A protein and the small-molecule ligand that binds it are described below.
Small molecule (SMILES): Nc1nc2c(ncn2[C@@H]2O[C@H](CO[P](=O)(O)O[P](=O)(O)NP(=O)(O)O)[C@@H](O)[C@H]2O)c(=O)[nH]1

Binding-site contacts:
Ligand atom O2G contacts residue LYS18 of chain 1.D at 2.9 Å (salt-bridge).
Ligand atom O2B contacts residue MG1 of chain 1.K at 2.1 Å.
Ligand atom O1B contacts residue GLY17 of chain 1.D at 3.2 Å (h-bond).
Ligand atom O6 contacts residue VAL208 of chain 1.D at 3.3 Å.
Ligand atom N1 contacts residue ASP153 of chain 1.D at 2.8 Å (salt-bridge).
Ligand atom O1B contacts residue LYS18 of chain 1.D at 3.0 Å (salt-bridge).
Ligand atom O1G contacts residue MG1 of chain 1.K at 2.0 Å.
Ligand atom C2 contacts residue ASP153 of chain 1.D at 3.5 Å.
Ligand atom O3G contacts residue SER14 of chain 1.D at 2.7 Å (h-bond).
Ligand atom O1A contacts residue GLY17 of chain 1.D at 3.1 Å.
Ligand atom C4 contacts residue LYS151 of chain 1.D at 3.5 Å.
Ligand atom O3G contacts residue ARG45 of chain 1.D at 3.1 Å.
Ligand atom N3B contacts residue GLY15 of chain 1.D at 3.1 Å (h-bond).
Ligand atom O2G contacts residue GLY72 of chain 1.D at 3.1 Å (h-bond).
Ligand atom O1B contacts residue GLY15 of chain 1.D at 3.5 Å (h-bond).
Ligand atom O1A contacts residue LYS18 of chain 1.D at 3.5 Å (salt-bridge).
Ligand atom O6 contacts residue GLY209 of chain 1.D at 3.0 Å (h-bond).
Ligand atom C2 contacts residue ARG224 of chain 1.D at 3.2 Å.
Ligand atom O4' contacts residue LYS151 of chain 1.D at 2.9 Å (salt-bridge).
Ligand atom C5' contacts residue ARG45 of chain 1.D at 3.6 Å.
Ligand atom N7 contacts residue THR20 of chain 1.D at 3.4 Å (h-bond).
Ligand atom N3B contacts residue ARG45 of chain 1.D at 3.5 Å (salt-bridge).
Ligand atom N1 contacts residue LYS151 of chain 1.D at 3.5 Å.
Ligand atom O1G contacts residue THR46 of chain 1.D at 2.9 Å (h-bond).
Ligand atom N2 contacts residue ARG224 of chain 1.D at 3.1 Å (salt-bridge).
Ligand atom C8 contacts residue THR20 of chain 1.D at 3.4 Å.
Ligand atom N3B contacts residue MG1 of chain 1.K at 3.5 Å.
Ligand atom N2 contacts residue ASP153 of chain 1.D at 3.2 Å (salt-bridge).
Ligand atom N3 contacts residue LYS151 of chain 1.D at 3.6 Å.
Ligand atom C6 contacts residue LYS151 of chain 1.D at 3.5 Å.
Ligand atom O1A contacts residue THR20 of chain 1.D at 2.9 Å.
Ligand atom O3A contacts residue GLY17 of chain 1.D at 3.2 Å (h-bond).
Ligand atom PG contacts residue MG1 of chain 1.K at 3.1 Å.
Ligand atom N7 contacts residue GLY209 of chain 1.D at 3.2 Å (h-bond).
Ligand atom O1A contacts residue SER19 of chain 1.D at 3.4 Å (h-bond).
Ligand atom PB contacts residue MG1 of chain 1.K at 3.3 Å.
Ligand atom N3 contacts residue ARG224 of chain 1.D at 3.1 Å (salt-bridge).
Ligand atom O2G contacts residue SER14 of chain 1.D at 3.4 Å.
Ligand atom O1B contacts residue LEU16 of chain 1.D at 3.2 Å (h-bond).
Ligand atom O2B contacts residue SER19 of chain 1.D at 3.0 Å (h-bond).

Sequence of chain 1.D:
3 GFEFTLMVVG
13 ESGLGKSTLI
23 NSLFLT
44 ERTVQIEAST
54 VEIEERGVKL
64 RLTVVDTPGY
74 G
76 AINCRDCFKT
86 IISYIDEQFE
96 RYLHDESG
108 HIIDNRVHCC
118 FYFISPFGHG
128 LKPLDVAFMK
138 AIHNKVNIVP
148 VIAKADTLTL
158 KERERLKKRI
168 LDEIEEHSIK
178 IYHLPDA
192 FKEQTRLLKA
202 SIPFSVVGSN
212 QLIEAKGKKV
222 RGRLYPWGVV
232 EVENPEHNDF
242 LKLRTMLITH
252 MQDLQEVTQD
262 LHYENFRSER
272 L